Sequence of chain 1.C:
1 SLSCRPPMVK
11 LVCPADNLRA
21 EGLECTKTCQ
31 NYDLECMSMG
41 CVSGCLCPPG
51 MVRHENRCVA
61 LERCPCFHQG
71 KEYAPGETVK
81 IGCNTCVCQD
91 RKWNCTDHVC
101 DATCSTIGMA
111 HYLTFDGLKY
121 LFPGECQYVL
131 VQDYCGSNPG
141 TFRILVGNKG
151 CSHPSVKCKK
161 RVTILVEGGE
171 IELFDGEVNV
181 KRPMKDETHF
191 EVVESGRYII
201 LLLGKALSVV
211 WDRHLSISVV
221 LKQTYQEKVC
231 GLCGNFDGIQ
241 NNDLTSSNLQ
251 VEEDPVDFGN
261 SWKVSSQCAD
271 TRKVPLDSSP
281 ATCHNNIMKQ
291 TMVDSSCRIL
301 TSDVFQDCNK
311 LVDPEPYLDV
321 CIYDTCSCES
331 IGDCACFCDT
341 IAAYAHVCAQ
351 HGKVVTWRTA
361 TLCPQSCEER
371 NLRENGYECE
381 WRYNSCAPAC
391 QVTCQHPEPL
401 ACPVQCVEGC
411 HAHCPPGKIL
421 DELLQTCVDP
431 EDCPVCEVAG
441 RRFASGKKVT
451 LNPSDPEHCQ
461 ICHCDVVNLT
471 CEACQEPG

Binding-site contacts:
Ligand atom O5 contacts residue ASN468 of chain 1.C at 2.3 Å (h-bond).
Ligand atom C8 contacts residue VAL467 of chain 1.C at 4.3 Å (hydrophobic).
Ligand atom C6 contacts residue THR470 of chain 1.C at 4.3 Å.
Ligand atom C1 contacts residue THR470 of chain 1.C at 3.8 Å.
Ligand atom C4 contacts residue ASN468 of chain 1.C at 4.2 Å.
Ligand atom O5 contacts residue ASP465 of chain 1.C at 3.9 Å.
Ligand atom N2 contacts residue ASN468 of chain 1.C at 3.0 Å (h-bond).
Ligand atom C1 contacts residue ASP465 of chain 1.C at 4.0 Å.
Ligand atom O5 contacts residue THR470 of chain 1.C at 3.5 Å.
Ligand atom C1 contacts residue ASN468 of chain 1.C at 1.4 Å.
Ligand atom C8 contacts residue VAL466 of chain 1.C at 3.4 Å (hydrophobic).
Ligand atom O7 contacts residue ASP465 of chain 1.C at 3.3 Å.
Ligand atom C7 contacts residue VAL466 of chain 1.C at 4.0 Å (hydrophobic).
Ligand atom C3 contacts residue ASN468 of chain 1.C at 3.8 Å.
Ligand atom C2 contacts residue ASN468 of chain 1.C at 2.5 Å.
Ligand atom C2 contacts residue ASP465 of chain 1.C at 3.7 Å.
Ligand atom O6 contacts residue THR470 of chain 1.C at 3.2 Å (h-bond).
Ligand atom O6 contacts residue GLU472 of chain 1.C at 4.3 Å.
Ligand atom C8 contacts residue ASN468 of chain 1.C at 4.2 Å.
Ligand atom C5 contacts residue ASN468 of chain 1.C at 3.6 Å.
Ligand atom O7 contacts residue VAL466 of chain 1.C at 3.8 Å.
Ligand atom C7 contacts residue ASP465 of chain 1.C at 4.3 Å.
Ligand atom C5 contacts residue THR470 of chain 1.C at 4.5 Å.
Ligand atom C7 contacts residue ASN468 of chain 1.C at 3.5 Å.
Ligand atom O7 contacts residue ASN468 of chain 1.C at 3.7 Å.

The protein below binds the small molecule below.
Small molecule (SMILES): CC(=O)N[C@@H]1[C@@H](O)[C@H](O)[C@@H](CO)O[C@H]1O